The protein below binds the small molecule below.
Small molecule (SMILES): CC(=O)N[C@H]1[C@H](O[C@H]2[C@H](O)[C@@H](NC(C)=O)CO[C@@H]2CO[C@@H]2O[C@@H](C)[C@@H](O)[C@@H](O)[C@@H]2O)O[C@H](CO)[C@@H](O[C@@H]2O[C@H](CO)[C@@H](O)[C@H](O[C@@H]3O[C@H](CO)[C@@H](O)[C@H](O)[C@@H]3O)[C@@H]2O)[C@@H]1O

Binding-site contacts:
Ligand atom C4 contacts residue ASN120 of chain 3.E at 4.2 Å.
Ligand atom C2 contacts residue ASN120 of chain 3.E at 2.6 Å.
Ligand atom C8 contacts residue ASN120 of chain 3.E at 4.1 Å.
Ligand atom O5 contacts residue ASN120 of chain 3.E at 4.0 Å.
Ligand atom N2 contacts residue ASN120 of chain 3.E at 3.0 Å (h-bond).
Ligand atom O7 contacts residue TRP138 of chain 3.E at 3.8 Å.
Ligand atom C7 contacts residue ASN120 of chain 3.E at 3.8 Å.
Ligand atom C6 contacts residue ASN120 of chain 3.E at 3.0 Å.
Ligand atom O5 contacts residue TRP138 of chain 3.E at 4.3 Å.
Ligand atom C8 contacts residue TRP138 of chain 3.E at 4.0 Å (hydrophobic).
Ligand atom C4 contacts residue TRP138 of chain 3.E at 3.3 Å (hydrophobic).
Ligand atom C8 contacts residue GLY119 of chain 3.E at 3.9 Å.
Ligand atom C3 contacts residue ASN120 of chain 3.E at 3.9 Å.
Ligand atom C2 contacts residue TRP138 of chain 3.E at 3.8 Å (hydrophobic).
Ligand atom C3 contacts residue TRP138 of chain 3.E at 2.9 Å (hydrophobic).
Ligand atom C7 contacts residue TRP138 of chain 3.E at 4.3 Å (hydrophobic).
Ligand atom O4 contacts residue TRP138 of chain 3.E at 3.1 Å.
Ligand atom O3 contacts residue TRP138 of chain 3.E at 3.5 Å.
Ligand atom C5 contacts residue TRP138 of chain 3.E at 3.5 Å (hydrophobic).
Ligand atom O7 contacts residue ASN120 of chain 3.E at 4.4 Å.
Ligand atom N2 contacts residue TRP138 of chain 3.E at 3.7 Å.
Ligand atom C1 contacts residue ASN120 of chain 3.E at 1.4 Å.
Ligand atom C1 contacts residue TRP138 of chain 3.E at 3.9 Å (hydrophobic).
Ligand atom O5 contacts residue ASN120 of chain 3.E at 2.4 Å (h-bond).
Ligand atom C5 contacts residue ASN120 of chain 3.E at 3.9 Å.
Ligand atom C5 contacts residue ASN120 of chain 3.E at 3.6 Å.

Sequence of chain 3.E:
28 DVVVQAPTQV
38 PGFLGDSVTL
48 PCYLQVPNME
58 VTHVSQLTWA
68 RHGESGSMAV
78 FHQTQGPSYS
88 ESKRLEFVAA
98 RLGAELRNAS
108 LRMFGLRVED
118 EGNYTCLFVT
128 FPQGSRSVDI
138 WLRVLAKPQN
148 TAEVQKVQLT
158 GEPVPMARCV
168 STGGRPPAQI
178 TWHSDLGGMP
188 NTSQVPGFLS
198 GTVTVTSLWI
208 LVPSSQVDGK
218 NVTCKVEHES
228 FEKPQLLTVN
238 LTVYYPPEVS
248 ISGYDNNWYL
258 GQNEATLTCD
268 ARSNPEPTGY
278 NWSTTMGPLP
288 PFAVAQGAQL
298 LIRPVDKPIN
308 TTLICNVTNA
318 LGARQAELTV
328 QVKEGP